Binding-site contacts:
Ligand atom C8 contacts residue ILE164 of chain 1.A at 4.0 Å (hydrophobic).
Ligand atom C3 contacts residue ASN167 of chain 1.A at 3.8 Å.
Ligand atom O5 contacts residue ASN167 of chain 1.A at 2.4 Å (h-bond).
Ligand atom C8 contacts residue VAL144 of chain 1.A at 3.7 Å (hydrophobic).
Ligand atom C2 contacts residue ASN167 of chain 1.A at 2.4 Å.
Ligand atom N2 contacts residue ASN167 of chain 1.A at 2.8 Å (h-bond).
Ligand atom C5 contacts residue ASN167 of chain 1.A at 3.7 Å.
Ligand atom C1 contacts residue ASN167 of chain 1.A at 1.5 Å.
Ligand atom C8 contacts residue ARG162 of chain 1.A at 4.5 Å.
Ligand atom C1 contacts residue ARG162 of chain 1.A at 4.2 Å.
Ligand atom C7 contacts residue ASN167 of chain 1.A at 3.8 Å.
Ligand atom N2 contacts residue ARG162 of chain 1.A at 3.9 Å.
Ligand atom C4 contacts residue ASN167 of chain 1.A at 4.2 Å.
Ligand atom O7 contacts residue ASN167 of chain 1.A at 4.4 Å.

Sequence of chain 1.A:
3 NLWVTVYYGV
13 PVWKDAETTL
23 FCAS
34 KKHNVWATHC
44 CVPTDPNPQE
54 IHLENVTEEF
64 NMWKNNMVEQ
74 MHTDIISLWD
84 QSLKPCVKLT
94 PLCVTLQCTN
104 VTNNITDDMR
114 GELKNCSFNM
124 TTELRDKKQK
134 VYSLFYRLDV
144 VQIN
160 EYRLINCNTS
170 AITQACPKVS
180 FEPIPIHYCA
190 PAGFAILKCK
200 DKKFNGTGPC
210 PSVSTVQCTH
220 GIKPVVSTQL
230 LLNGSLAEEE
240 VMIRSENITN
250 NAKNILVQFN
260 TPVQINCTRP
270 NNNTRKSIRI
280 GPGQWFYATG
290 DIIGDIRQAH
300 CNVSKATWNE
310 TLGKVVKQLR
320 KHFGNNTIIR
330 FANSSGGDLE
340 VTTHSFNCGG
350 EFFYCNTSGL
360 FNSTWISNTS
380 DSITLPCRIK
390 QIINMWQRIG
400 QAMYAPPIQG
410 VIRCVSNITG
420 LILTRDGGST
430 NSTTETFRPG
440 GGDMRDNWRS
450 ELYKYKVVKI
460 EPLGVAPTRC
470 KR

The small molecule below binds the protein below.
Small molecule (SMILES): CC(=O)N[C@@H]1[C@@H](O)[C@H](O)[C@@H](CO)O[C@H]1O